Binding-site contacts:
Ligand atom O contacts residue THR92 of chain 1.A at 2.8 Å (h-bond).
Ligand atom OE1 contacts residue THR139 of chain 1.A at 3.6 Å.
Ligand atom OXT contacts residue ARG97 of chain 1.A at 3.0 Å (salt-bridge).
Ligand atom N contacts residue SER90 of chain 1.A at 2.8 Å (h-bond).
Ligand atom OE2 contacts residue ARG24 of chain 1.A at 2.9 Å (salt-bridge).
Ligand atom OE2 contacts residue SER90 of chain 1.A at 2.7 Å (h-bond).
Ligand atom CD contacts residue ARG24 of chain 1.A at 3.7 Å.
Ligand atom OXT contacts residue THR140 of chain 1.A at 2.9 Å (h-bond).
Ligand atom O contacts residue THR91 of chain 1.A at 3.5 Å.
Ligand atom CA contacts residue THR92 of chain 1.A at 3.6 Å.
Ligand atom C contacts residue ARG97 of chain 1.A at 3.5 Å.
Ligand atom O contacts residue ARG75 of chain 1.A at 3.3 Å (salt-bridge).
Ligand atom N contacts residue TYR211 of chain 1.A at 3.6 Å.
Ligand atom OE2 contacts residue HIS164 of chain 1.A at 2.9 Å (h-bond).
Ligand atom CG contacts residue HIS164 of chain 1.A at 3.7 Å.
Ligand atom CG contacts residue LEU185 of chain 1.A at 3.5 Å (hydrophobic).
Ligand atom CG contacts residue SER90 of chain 1.A at 3.4 Å.
Ligand atom CD contacts residue SER90 of chain 1.A at 3.2 Å.
Ligand atom CA contacts residue ASP182 of chain 1.A at 3.5 Å.
Ligand atom C contacts residue THR140 of chain 1.A at 3.8 Å.
Ligand atom CB contacts residue THR139 of chain 1.A at 3.8 Å.
Ligand atom CB contacts residue MET181 of chain 1.A at 3.6 Å (hydrophobic).
Ligand atom CB contacts residue ASP182 of chain 1.A at 3.4 Å.
Ligand atom OE2 contacts residue SER72 of chain 1.A at 3.3 Å (h-bond).
Ligand atom O contacts residue SER90 of chain 1.A at 3.5 Å (h-bond).
Ligand atom CD contacts residue ARG75 of chain 1.A at 3.7 Å.
Ligand atom OE1 contacts residue ARG75 of chain 1.A at 2.8 Å (salt-bridge).
Ligand atom C contacts residue ARG75 of chain 1.A at 3.5 Å.
Ligand atom N contacts residue ASP182 of chain 1.A at 2.8 Å (salt-bridge).
Ligand atom CG contacts residue ASP182 of chain 1.A at 3.5 Å.
Ligand atom CA contacts residue THR140 of chain 1.A at 3.5 Å.
Ligand atom O contacts residue ARG97 of chain 1.A at 2.8 Å (salt-bridge).
Ligand atom CD contacts residue HIS164 of chain 1.A at 3.5 Å.
Ligand atom OXT contacts residue ARG75 of chain 1.A at 3.1 Å (salt-bridge).
Ligand atom OE1 contacts residue SER90 of chain 1.A at 3.7 Å.
Ligand atom N contacts residue THR92 of chain 1.A at 2.8 Å (h-bond).
Ligand atom OXT contacts residue THR139 of chain 1.A at 3.1 Å.
Ligand atom CD contacts residue SER72 of chain 1.A at 3.2 Å.
Ligand atom OE1 contacts residue SER72 of chain 1.A at 2.8 Å (h-bond).
Ligand atom CA contacts residue SER90 of chain 1.A at 3.7 Å.

This protein binds this small molecule.
Small molecule (SMILES): N[C@@H](CCC(=O)O)C(=O)O

Sequence of chain 1.A:
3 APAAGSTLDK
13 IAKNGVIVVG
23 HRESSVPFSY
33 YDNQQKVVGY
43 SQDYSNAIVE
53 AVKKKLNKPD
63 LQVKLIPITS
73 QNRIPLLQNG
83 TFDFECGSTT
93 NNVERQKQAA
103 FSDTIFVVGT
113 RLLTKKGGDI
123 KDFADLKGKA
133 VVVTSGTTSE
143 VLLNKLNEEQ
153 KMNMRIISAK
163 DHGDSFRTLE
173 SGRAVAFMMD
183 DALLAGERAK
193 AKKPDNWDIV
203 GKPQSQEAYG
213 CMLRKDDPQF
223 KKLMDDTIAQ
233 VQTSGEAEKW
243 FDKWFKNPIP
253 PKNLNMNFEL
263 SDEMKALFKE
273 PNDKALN